Binding-site contacts:
Ligand atom O1A contacts residue ARG212 of chain 2.A at 3.2 Å (salt-bridge).
Ligand atom C11 contacts residue ILE142 of chain 2.A at 3.9 Å (hydrophobic).
Ligand atom C3 contacts residue TYR324 of chain 2.A at 3.2 Å (hydrophobic).
Ligand atom O1B contacts residue ARG290 of chain 2.A at 2.9 Å (salt-bridge).
Ligand atom C1 contacts residue TYR324 of chain 2.A at 3.0 Å (hydrophobic).
Ligand atom C7 contacts residue TYR324 of chain 2.A at 3.3 Å (hydrophobic).
Ligand atom C1 contacts residue ARG212 of chain 2.A at 3.9 Å.
Ligand atom C9 contacts residue GLU196 of chain 2.A at 3.5 Å.
Ligand atom C3 contacts residue GLU38 of chain 2.A at 3.5 Å.
Ligand atom C82 contacts residue ARG71 of chain 2.A at 3.8 Å.
Ligand atom C91 contacts residue ARG212 of chain 2.A at 3.6 Å.
Ligand atom C3 contacts residue ARG37 of chain 2.A at 3.7 Å.
Ligand atom C2 contacts residue TYR324 of chain 2.A at 2.9 Å (hydrophobic).
Ligand atom C4 contacts residue GLU38 of chain 2.A at 3.5 Å.
Ligand atom C82 contacts residue ILE142 of chain 2.A at 3.9 Å (hydrophobic).
Ligand atom C11 contacts residue TRP98 of chain 2.A at 3.7 Å (hydrophobic).
Ligand atom C1 contacts residue ARG290 of chain 2.A at 3.5 Å.
Ligand atom N4 contacts residue GLU38 of chain 2.A at 2.8 Å (salt-bridge).
Ligand atom C91 contacts residue ASN214 of chain 2.A at 3.8 Å.
Ligand atom C5 contacts residue ASP70 of chain 2.A at 3.9 Å.
Ligand atom C11 contacts residue ARG71 of chain 2.A at 4.1 Å.
Ligand atom C3 contacts residue ASP70 of chain 2.A at 3.3 Å.
Ligand atom C7 contacts residue ARG212 of chain 2.A at 3.9 Å.
Ligand atom C7 contacts residue GLU197 of chain 2.A at 4.1 Å.
Ligand atom C10 contacts residue ARG71 of chain 2.A at 3.7 Å.
Ligand atom O1B contacts residue ARG37 of chain 2.A at 2.8 Å (salt-bridge).
Ligand atom C6 contacts residue GLU197 of chain 2.A at 3.7 Å.
Ligand atom C4 contacts residue TYR324 of chain 2.A at 3.7 Å (hydrophobic).
Ligand atom O1A contacts residue ARG290 of chain 2.A at 2.7 Å (salt-bridge).
Ligand atom C6 contacts residue TYR324 of chain 2.A at 3.9 Å (hydrophobic).
Ligand atom C1 contacts residue ARG37 of chain 2.A at 3.9 Å.
Ligand atom C81 contacts residue ARG144 of chain 2.A at 3.8 Å.
Ligand atom O1B contacts residue TYR324 of chain 2.A at 3.5 Å (h-bond).
Ligand atom O10 contacts residue ASP70 of chain 2.A at 3.3 Å.
Ligand atom C8 contacts residue ARG144 of chain 2.A at 4.0 Å.
Ligand atom O10 contacts residue ARG71 of chain 2.A at 2.6 Å (salt-bridge).
Ligand atom C4 contacts residue ASP70 of chain 2.A at 3.4 Å.
Ligand atom N4 contacts residue ASP70 of chain 2.A at 2.6 Å (salt-bridge).
Ligand atom C82 contacts residue ARG144 of chain 2.A at 4.1 Å.
Ligand atom O1A contacts residue TYR324 of chain 2.A at 3.4 Å (h-bond).

Sequence of chain 2.A:
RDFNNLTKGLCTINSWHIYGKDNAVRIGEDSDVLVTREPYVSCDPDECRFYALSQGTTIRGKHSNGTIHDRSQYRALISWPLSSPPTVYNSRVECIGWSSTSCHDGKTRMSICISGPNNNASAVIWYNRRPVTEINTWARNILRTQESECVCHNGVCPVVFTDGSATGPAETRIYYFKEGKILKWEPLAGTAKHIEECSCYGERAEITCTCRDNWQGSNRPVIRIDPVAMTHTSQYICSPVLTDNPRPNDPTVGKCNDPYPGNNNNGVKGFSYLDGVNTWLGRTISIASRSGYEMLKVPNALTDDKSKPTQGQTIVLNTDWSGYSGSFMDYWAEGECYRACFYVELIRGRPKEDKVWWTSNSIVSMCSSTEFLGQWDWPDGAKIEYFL

A protein and the small-molecule ligand that binds it are described below.
Small molecule (SMILES): CCC(CC)O[C@@H]1C=C(C(=O)O)C[C@H](N)[C@H]1NC(C)=O